Sequence of chain 1.A:
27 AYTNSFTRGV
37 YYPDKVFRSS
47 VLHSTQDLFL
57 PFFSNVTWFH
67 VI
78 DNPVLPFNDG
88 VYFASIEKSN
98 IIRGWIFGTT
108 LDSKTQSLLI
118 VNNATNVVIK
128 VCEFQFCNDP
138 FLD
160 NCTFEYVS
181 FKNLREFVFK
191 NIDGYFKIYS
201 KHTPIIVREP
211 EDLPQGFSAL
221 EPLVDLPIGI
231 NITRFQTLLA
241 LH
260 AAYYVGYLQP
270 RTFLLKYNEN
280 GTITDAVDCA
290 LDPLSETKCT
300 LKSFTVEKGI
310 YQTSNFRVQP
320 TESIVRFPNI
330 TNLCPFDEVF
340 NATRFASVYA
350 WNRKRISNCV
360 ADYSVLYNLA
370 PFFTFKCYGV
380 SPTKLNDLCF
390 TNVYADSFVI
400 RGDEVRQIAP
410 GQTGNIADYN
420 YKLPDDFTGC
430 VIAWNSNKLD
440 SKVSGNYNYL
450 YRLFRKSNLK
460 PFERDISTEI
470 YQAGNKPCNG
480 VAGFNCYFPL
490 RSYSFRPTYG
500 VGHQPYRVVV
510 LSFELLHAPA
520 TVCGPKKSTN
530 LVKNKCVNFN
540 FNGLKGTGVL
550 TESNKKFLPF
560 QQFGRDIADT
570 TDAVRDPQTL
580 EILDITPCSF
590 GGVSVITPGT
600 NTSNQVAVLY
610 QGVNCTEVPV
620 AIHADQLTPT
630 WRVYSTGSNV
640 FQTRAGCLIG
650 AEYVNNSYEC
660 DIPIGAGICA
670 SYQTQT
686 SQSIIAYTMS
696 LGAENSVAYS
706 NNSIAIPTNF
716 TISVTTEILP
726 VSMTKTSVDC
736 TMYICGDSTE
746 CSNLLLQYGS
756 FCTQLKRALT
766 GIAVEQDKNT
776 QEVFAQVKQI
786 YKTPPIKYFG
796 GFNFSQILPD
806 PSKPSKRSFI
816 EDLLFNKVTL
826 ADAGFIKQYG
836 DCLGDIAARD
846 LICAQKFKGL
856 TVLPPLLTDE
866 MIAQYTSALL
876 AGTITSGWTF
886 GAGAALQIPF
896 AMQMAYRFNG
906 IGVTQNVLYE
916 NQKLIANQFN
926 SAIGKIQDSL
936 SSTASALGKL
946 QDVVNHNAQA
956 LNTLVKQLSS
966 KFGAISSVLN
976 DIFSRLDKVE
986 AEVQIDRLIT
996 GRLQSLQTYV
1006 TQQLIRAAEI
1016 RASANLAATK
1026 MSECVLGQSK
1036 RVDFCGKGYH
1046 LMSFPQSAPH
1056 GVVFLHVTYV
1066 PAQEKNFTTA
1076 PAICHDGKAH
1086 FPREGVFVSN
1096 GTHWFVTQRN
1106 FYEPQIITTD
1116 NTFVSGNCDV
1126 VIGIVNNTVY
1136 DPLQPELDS

The small molecule below binds the protein below.
Small molecule (SMILES): CC(=O)N[C@H]1[C@H](O[C@H]2[C@H](O)[C@@H](NC(C)=O)CO[C@@H]2CO)O[C@H](CO)[C@@H](O)[C@@H]1O

Binding-site contacts:
Ligand atom N2 contacts residue THR1097 of chain 1.A at 4.3 Å.
Ligand atom C1 contacts residue THR1097 of chain 1.A at 3.9 Å.
Ligand atom C8 contacts residue ASN1095 of chain 1.A at 4.0 Å.
Ligand atom C1 contacts residue ASN1095 of chain 1.A at 1.4 Å.
Ligand atom C4 contacts residue HIS1098 of chain 1.A at 4.3 Å.
Ligand atom O7 contacts residue THR1097 of chain 1.A at 2.4 Å (h-bond).
Ligand atom O6 contacts residue PHE1100 of chain 1.A at 4.2 Å.
Ligand atom O7 contacts residue HIS1098 of chain 1.A at 3.4 Å.
Ligand atom O5 contacts residue PHE1100 of chain 1.A at 4.0 Å.
Ligand atom O4 contacts residue HIS1098 of chain 1.A at 4.1 Å.
Ligand atom N2 contacts residue ASN1095 of chain 1.A at 2.9 Å (h-bond).
Ligand atom C5 contacts residue ASN1095 of chain 1.A at 3.7 Å.
Ligand atom C7 contacts residue ASN1095 of chain 1.A at 3.5 Å.
Ligand atom C2 contacts residue THR1097 of chain 1.A at 4.3 Å.
Ligand atom C8 contacts residue HIS1098 of chain 1.A at 4.2 Å.
Ligand atom C2 contacts residue ASN1095 of chain 1.A at 2.5 Å.
Ligand atom O5 contacts residue HIS1098 of chain 1.A at 4.2 Å.
Ligand atom C6 contacts residue HIS1098 of chain 1.A at 3.9 Å.
Ligand atom C7 contacts residue HIS1098 of chain 1.A at 4.0 Å.
Ligand atom C6 contacts residue PHE1100 of chain 1.A at 3.6 Å (hydrophobic).
Ligand atom C1 contacts residue HIS1098 of chain 1.A at 4.5 Å.
Ligand atom C3 contacts residue THR1097 of chain 1.A at 4.2 Å.
Ligand atom C7 contacts residue THR1097 of chain 1.A at 3.6 Å.
Ligand atom O7 contacts residue ASN1095 of chain 1.A at 3.8 Å.
Ligand atom O5 contacts residue ASN1095 of chain 1.A at 2.4 Å (h-bond).
Ligand atom C5 contacts residue HIS1098 of chain 1.A at 3.4 Å.
Ligand atom C4 contacts residue ASN1095 of chain 1.A at 4.3 Å.
Ligand atom C3 contacts residue ASN1095 of chain 1.A at 3.8 Å.